A protein and the small-molecule ligand that binds it are described below.
Small molecule (SMILES): CC(=O)N[C@@H]1[C@@H](O)[C@H](O)[C@@H](CO)O[C@H]1O

Sequence of chain 1.E:
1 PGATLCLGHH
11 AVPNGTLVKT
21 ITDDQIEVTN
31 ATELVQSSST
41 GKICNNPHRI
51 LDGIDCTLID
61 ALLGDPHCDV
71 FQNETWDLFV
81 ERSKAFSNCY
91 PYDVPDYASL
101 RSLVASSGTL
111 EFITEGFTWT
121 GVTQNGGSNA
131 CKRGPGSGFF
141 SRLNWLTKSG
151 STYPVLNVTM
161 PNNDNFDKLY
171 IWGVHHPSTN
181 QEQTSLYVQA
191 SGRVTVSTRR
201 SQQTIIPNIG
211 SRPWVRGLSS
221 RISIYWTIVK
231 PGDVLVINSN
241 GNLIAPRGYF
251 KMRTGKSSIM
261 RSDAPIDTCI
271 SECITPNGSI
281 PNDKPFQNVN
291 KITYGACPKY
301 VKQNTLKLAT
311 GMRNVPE

Binding-site contacts:
Ligand atom O7 contacts residue ASN277 of chain 1.E at 3.1 Å (h-bond).
Ligand atom C4 contacts residue ASN277 of chain 1.E at 4.2 Å.
Ligand atom C1 contacts residue VAL289 of chain 1.E at 3.6 Å (hydrophobic).
Ligand atom C3 contacts residue VAL289 of chain 1.E at 4.2 Å (hydrophobic).
Ligand atom C5 contacts residue ASN290 of chain 1.E at 3.9 Å.
Ligand atom N2 contacts residue ASN277 of chain 1.E at 3.0 Å (h-bond).
Ligand atom C6 contacts residue ASN290 of chain 1.E at 4.0 Å.
Ligand atom C8 contacts residue SER37 of chain 1.E at 3.4 Å.
Ligand atom O5 contacts residue ASN277 of chain 1.E at 2.4 Å (h-bond).
Ligand atom C2 contacts residue VAL289 of chain 1.E at 3.9 Å (hydrophobic).
Ligand atom C1 contacts residue ASN290 of chain 1.E at 4.0 Å.
Ligand atom C5 contacts residue ASN277 of chain 1.E at 3.6 Å.
Ligand atom C7 contacts residue VAL289 of chain 1.E at 4.3 Å (hydrophobic).
Ligand atom C1 contacts residue ASN277 of chain 1.E at 1.4 Å.
Ligand atom O5 contacts residue ASN290 of chain 1.E at 3.7 Å.
Ligand atom C6 contacts residue GLU69 of chain 1.F at 4.2 Å.
Ligand atom C8 contacts residue VAL289 of chain 1.E at 4.2 Å (hydrophobic).
Ligand atom N2 contacts residue VAL289 of chain 1.E at 3.5 Å (h-bond).
Ligand atom C7 contacts residue ASN277 of chain 1.E at 3.3 Å.
Ligand atom C3 contacts residue ASN277 of chain 1.E at 3.8 Å.
Ligand atom C2 contacts residue ASN277 of chain 1.E at 2.5 Å.

Sequence of chain 1.F:
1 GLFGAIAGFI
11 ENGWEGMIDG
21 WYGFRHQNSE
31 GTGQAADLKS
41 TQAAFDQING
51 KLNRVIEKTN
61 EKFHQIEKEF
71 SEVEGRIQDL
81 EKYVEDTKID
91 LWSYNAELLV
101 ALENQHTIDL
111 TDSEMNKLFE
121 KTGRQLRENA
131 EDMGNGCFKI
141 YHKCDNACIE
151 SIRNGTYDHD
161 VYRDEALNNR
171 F